Binding-site contacts:
Ligand atom F2 contacts residue GLN145 of chain 1.A at 3.3 Å.
Ligand atom C12 contacts residue ASN492 of chain 1.A at 3.5 Å.
Ligand atom N3 contacts residue ASN492 of chain 1.A at 3.6 Å.
Ligand atom C2 contacts residue PHE238 of chain 1.A at 3.4 Å (hydrophobic).
Ligand atom F1 contacts residue TYR485 of chain 1.A at 3.2 Å.
Ligand atom C14 contacts residue VAL149 of chain 1.A at 3.5 Å (hydrophobic).
Ligand atom N1 contacts residue ASN492 of chain 1.A at 2.6 Å (h-bond).
Ligand atom C2 contacts residue HIS235 of chain 1.A at 3.7 Å.
Ligand atom O4 contacts residue PRO142 of chain 1.A at 3.9 Å.
Ligand atom C20 contacts residue GLN145 of chain 1.A at 2.8 Å.
Ligand atom C19 contacts residue TRP131 of chain 1.A at 3.9 Å (hydrophobic).
Ligand atom F1 contacts residue VAL149 of chain 1.A at 3.3 Å.
Ligand atom C18 contacts residue PHE238 of chain 1.A at 3.6 Å (hydrophobic).
Ligand atom C20 contacts residue TYR522 of chain 1.A at 3.6 Å (hydrophobic).
Ligand atom C12 contacts residue ILE488 of chain 1.A at 3.8 Å (hydrophobic).
Ligand atom F3 contacts residue ASN492 of chain 1.A at 3.0 Å.
Ligand atom C19 contacts residue CYS221 of chain 1.A at 3.6 Å (hydrophobic).
Ligand atom O1 contacts residue HIS518 of chain 1.A at 3.2 Å.
Ligand atom C4 contacts residue ASN492 of chain 1.A at 3.4 Å.
Ligand atom C1 contacts residue THR146 of chain 1.A at 3.4 Å.
Ligand atom C18 contacts residue SER489 of chain 1.A at 3.8 Å.
Ligand atom F1 contacts residue SER489 of chain 1.A at 3.9 Å.
Ligand atom C3 contacts residue PHE238 of chain 1.A at 3.5 Å (hydrophobic).
Ligand atom O5 contacts residue THR122 of chain 1.A at 3.9 Å.
Ligand atom C7 contacts residue PRO142 of chain 1.A at 3.9 Å (hydrophobic).
Ligand atom O2 contacts residue THR146 of chain 1.A at 3.5 Å.
Ligand atom C13 contacts residue PHE238 of chain 1.A at 3.9 Å (hydrophobic).
Ligand atom C6 contacts residue THR146 of chain 1.A at 3.7 Å.
Ligand atom O2 contacts residue GLN198 of chain 1.A at 3.2 Å (h-bond).
Ligand atom S1 contacts residue THR146 of chain 1.A at 3.5 Å.
Ligand atom C9 contacts residue GLN145 of chain 1.A at 3.8 Å.
Ligand atom F3 contacts residue ILE488 of chain 1.A at 3.4 Å.
Ligand atom O2 contacts residue PRO142 of chain 1.A at 3.6 Å.
Ligand atom O3 contacts residue THR146 of chain 1.A at 3.2 Å.
Ligand atom C16 contacts residue ILE488 of chain 1.A at 3.9 Å (hydrophobic).
Ligand atom C3 contacts residue HIS235 of chain 1.A at 3.7 Å.
Ligand atom C1 contacts residue GLN198 of chain 1.A at 3.4 Å.
Ligand atom C20 contacts residue THR122 of chain 1.A at 3.2 Å.
Ligand atom C3 contacts residue ASN492 of chain 1.A at 3.3 Å.
Ligand atom C1 contacts residue PHE238 of chain 1.A at 3.8 Å (hydrophobic).

Sequence of chain 1.A:
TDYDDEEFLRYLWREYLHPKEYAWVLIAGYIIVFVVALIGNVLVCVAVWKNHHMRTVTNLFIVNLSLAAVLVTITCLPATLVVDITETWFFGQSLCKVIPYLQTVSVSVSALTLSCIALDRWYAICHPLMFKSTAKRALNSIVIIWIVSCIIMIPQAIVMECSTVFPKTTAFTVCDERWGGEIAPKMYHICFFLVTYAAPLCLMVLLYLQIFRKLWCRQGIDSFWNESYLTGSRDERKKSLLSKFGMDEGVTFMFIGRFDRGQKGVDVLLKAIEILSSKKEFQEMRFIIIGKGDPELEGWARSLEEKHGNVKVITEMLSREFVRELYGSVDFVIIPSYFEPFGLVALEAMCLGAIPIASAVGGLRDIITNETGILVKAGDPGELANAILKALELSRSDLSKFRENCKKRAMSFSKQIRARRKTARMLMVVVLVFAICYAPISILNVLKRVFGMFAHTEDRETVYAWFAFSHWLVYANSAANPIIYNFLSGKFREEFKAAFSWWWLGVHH

The protein below binds the small molecule below.
Small molecule (SMILES): COc1cc(N2C(=O)N(Cc3c(F)cc(F)cc3F)c3ncccc3S2(=O)=O)cnc1OC